This small molecule binds to this protein.
Small molecule (SMILES): Cc1cn([C@H]2C[C@H](O[P](=O)(O)OC[C@H]3O[C@@H](n4cnc5c(N)ncnc54)C[C@@H]3O[P](=O)(O)OC[C@H]3O[C@@H](n4ccc(N)nc4=O)C[C@@H]3O)[C@@H](CO[P](=O)(O)O[C@H]3C[C@H](n4cnc5c(=O)nc(N)[nH]c54)O[C@@H]3CO[P](=O)(O)O[C@H]3C[C@H](n4cnc5c(N)ncnc54)O[C@@H]3CO[P](=O)(O)O[C@H]3C[C@H](n4ccc(N)nc4=O)O[C@@H]3CO)O2)c(=O)[nH]c1=O

Sequence of chain 1.M:
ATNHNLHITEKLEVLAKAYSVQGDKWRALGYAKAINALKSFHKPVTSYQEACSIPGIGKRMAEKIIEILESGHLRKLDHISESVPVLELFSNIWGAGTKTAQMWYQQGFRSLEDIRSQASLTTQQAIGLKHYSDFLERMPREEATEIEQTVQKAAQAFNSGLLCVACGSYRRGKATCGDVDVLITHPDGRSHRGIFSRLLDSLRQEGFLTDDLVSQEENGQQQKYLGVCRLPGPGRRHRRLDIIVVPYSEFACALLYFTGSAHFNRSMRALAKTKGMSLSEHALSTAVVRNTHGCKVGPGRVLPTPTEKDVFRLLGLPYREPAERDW

Binding-site contacts:
Ligand atom P contacts residue LYS106 of chain 1.M at 3.7 Å.
Ligand atom C2 contacts residue TYR264 of chain 1.M at 4.0 Å (hydrophobic).
Ligand atom O3' contacts residue GLY104 of chain 1.M at 3.9 Å.
Ligand atom P contacts residue THR107 of chain 1.M at 3.9 Å.
Ligand atom OP1 contacts residue LYS106 of chain 1.M at 3.6 Å.
Ligand atom OP1 contacts residue ILE100 of chain 1.M at 3.7 Å.
Ligand atom O3' contacts residue GLY102 of chain 1.M at 3.4 Å.
Ligand atom C4' contacts residue GLY102 of chain 1.M at 3.5 Å.
Ligand atom OP2 contacts residue THR105 of chain 1.M at 3.6 Å (h-bond).
Ligand atom O2 contacts residue TYR264 of chain 1.M at 3.5 Å (h-bond).
Ligand atom OP1 contacts residue NA1 of chain 1.Q at 2.5 Å (h-bond).
Ligand atom O3' contacts residue TRP101 of chain 1.M at 3.4 Å.
Ligand atom OP1 contacts residue TRP101 of chain 1.M at 3.1 Å (h-bond).
Ligand atom C5' contacts residue GLY102 of chain 1.M at 3.5 Å.
Ligand atom C5' contacts residue GLY104 of chain 1.M at 3.5 Å.
Ligand atom C5' contacts residue GLY102 of chain 1.M at 4.0 Å.
Ligand atom OP2 contacts residue GLY104 of chain 1.M at 3.8 Å.
Ligand atom O5' contacts residue GLY104 of chain 1.M at 3.4 Å (h-bond).
Ligand atom C3' contacts residue LYS106 of chain 1.M at 3.7 Å.
Ligand atom O3' contacts residue PHE265 of chain 1.M at 3.6 Å.
Ligand atom OP1 contacts residue THR107 of chain 1.M at 2.8 Å (h-bond).
Ligand atom P contacts residue GLY102 of chain 1.M at 3.9 Å.
Ligand atom OP1 contacts residue ARG247 of chain 1.M at 2.8 Å (salt-bridge).
Ligand atom P contacts residue TRP101 of chain 1.M at 3.9 Å.
Ligand atom OP2 contacts residue LYS106 of chain 1.M at 3.0 Å (salt-bridge).
Ligand atom OP1 contacts residue GLY104 of chain 1.M at 2.9 Å (h-bond).
Ligand atom OP1 contacts residue ALA103 of chain 1.M at 3.4 Å (h-bond).
Ligand atom P contacts residue GLY104 of chain 1.M at 3.7 Å.
Ligand atom O5' contacts residue LYS106 of chain 1.M at 3.8 Å.
Ligand atom P contacts residue NA1 of chain 1.Q at 3.6 Å.
Ligand atom OP1 contacts residue GLY102 of chain 1.M at 2.8 Å (h-bond).
Ligand atom O3' contacts residue ALA103 of chain 1.M at 3.8 Å.
Ligand atom OP2 contacts residue NA1 of chain 1.Q at 3.8 Å.
Ligand atom O3' contacts residue LYS106 of chain 1.M at 3.6 Å.
Ligand atom O3' contacts residue LYS231 of chain 1.M at 3.0 Å (salt-bridge).
Ligand atom OP2 contacts residue GLY104 of chain 1.M at 3.9 Å.
Ligand atom OP1 contacts residue LYS106 of chain 1.M at 3.6 Å.
Ligand atom C5' contacts residue TRP101 of chain 1.M at 4.0 Å (hydrophobic).
Ligand atom C4' contacts residue TRP101 of chain 1.M at 3.6 Å (hydrophobic).
Ligand atom OP1 contacts residue TRP101 of chain 1.M at 3.8 Å.